This protein binds this small molecule.
Small molecule (SMILES): CC(=O)N[C@@H]1[C@@H](O)[C@H](O)[C@@H](CO)O[C@H]1O

Binding-site contacts:
Ligand atom C7 contacts residue ASN111 of chain 1.D at 3.5 Å.
Ligand atom C8 contacts residue LYS108 of chain 1.D at 3.9 Å.
Ligand atom C3 contacts residue ASN111 of chain 1.D at 3.8 Å.
Ligand atom O7 contacts residue LYS108 of chain 1.D at 4.2 Å.
Ligand atom N2 contacts residue TRP107 of chain 1.D at 3.9 Å.
Ligand atom C7 contacts residue LYS108 of chain 1.D at 4.2 Å.
Ligand atom C1 contacts residue TRP107 of chain 1.D at 4.4 Å (hydrophobic).
Ligand atom C5 contacts residue ASN111 of chain 1.D at 3.7 Å.
Ligand atom C4 contacts residue ASN111 of chain 1.D at 4.2 Å.
Ligand atom C8 contacts residue ASN104 of chain 1.D at 3.3 Å.
Ligand atom C8 contacts residue TRP107 of chain 1.D at 3.9 Å (hydrophobic).
Ligand atom C2 contacts residue ASN111 of chain 1.D at 2.4 Å.
Ligand atom N2 contacts residue ASN111 of chain 1.D at 2.9 Å (h-bond).
Ligand atom C1 contacts residue ASN111 of chain 1.D at 1.4 Å.
Ligand atom O5 contacts residue ASN111 of chain 1.D at 2.4 Å (h-bond).
Ligand atom O7 contacts residue ASN111 of chain 1.D at 3.5 Å (h-bond).
Ligand atom C7 contacts residue TRP107 of chain 1.D at 4.3 Å (hydrophobic).

Sequence of chain 1.D:
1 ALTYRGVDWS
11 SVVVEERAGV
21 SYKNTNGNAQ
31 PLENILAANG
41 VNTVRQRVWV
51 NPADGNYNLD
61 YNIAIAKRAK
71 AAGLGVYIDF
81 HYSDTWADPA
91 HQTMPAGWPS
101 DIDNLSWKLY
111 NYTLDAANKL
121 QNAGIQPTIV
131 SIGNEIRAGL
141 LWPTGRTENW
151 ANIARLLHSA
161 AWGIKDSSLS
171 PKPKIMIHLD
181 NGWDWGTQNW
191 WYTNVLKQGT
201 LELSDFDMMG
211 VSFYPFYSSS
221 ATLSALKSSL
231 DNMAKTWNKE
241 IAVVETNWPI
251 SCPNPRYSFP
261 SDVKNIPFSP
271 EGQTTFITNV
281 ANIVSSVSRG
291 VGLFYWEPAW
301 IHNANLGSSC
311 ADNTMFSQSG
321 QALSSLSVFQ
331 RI